A protein and the small-molecule ligand that binds it are described below.
Small molecule (SMILES): OC[C@H]1O[C@@H](O)[C@H](O)[C@@H](O)[C@@H]1O

Sequence of chain 1.B:
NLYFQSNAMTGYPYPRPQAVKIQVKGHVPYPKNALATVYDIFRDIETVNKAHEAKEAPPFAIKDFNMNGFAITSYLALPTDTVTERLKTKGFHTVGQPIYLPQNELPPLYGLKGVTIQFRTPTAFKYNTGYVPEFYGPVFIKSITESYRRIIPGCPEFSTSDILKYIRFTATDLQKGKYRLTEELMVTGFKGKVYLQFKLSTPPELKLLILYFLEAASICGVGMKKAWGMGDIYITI

Binding-site contacts:
Ligand atom O5 contacts residue TYR206 of chain 1.B at 4.5 Å.
Ligand atom O3 contacts residue TYR206 of chain 1.B at 4.3 Å.
Ligand atom C3 contacts residue TYR206 of chain 1.B at 3.7 Å (hydrophobic).
Ligand atom O2 contacts residue TYR206 of chain 1.B at 4.1 Å.
Ligand atom O2 contacts residue THR181 of chain 1.B at 3.3 Å (h-bond).
Ligand atom C5 contacts residue TYR206 of chain 1.B at 4.1 Å (hydrophobic).
Ligand atom O4 contacts residue TYR206 of chain 1.B at 4.1 Å.
Ligand atom C2 contacts residue TYR206 of chain 1.B at 4.2 Å (hydrophobic).
Ligand atom C4 contacts residue TYR206 of chain 1.B at 4.5 Å (hydrophobic).
Ligand atom O1 contacts residue GLN208 of chain 1.B at 4.0 Å.
Ligand atom C1 contacts residue TYR206 of chain 1.B at 4.0 Å (hydrophobic).
Ligand atom C1 contacts residue GLN208 of chain 1.B at 4.2 Å.